Sequence of chain 5.A:
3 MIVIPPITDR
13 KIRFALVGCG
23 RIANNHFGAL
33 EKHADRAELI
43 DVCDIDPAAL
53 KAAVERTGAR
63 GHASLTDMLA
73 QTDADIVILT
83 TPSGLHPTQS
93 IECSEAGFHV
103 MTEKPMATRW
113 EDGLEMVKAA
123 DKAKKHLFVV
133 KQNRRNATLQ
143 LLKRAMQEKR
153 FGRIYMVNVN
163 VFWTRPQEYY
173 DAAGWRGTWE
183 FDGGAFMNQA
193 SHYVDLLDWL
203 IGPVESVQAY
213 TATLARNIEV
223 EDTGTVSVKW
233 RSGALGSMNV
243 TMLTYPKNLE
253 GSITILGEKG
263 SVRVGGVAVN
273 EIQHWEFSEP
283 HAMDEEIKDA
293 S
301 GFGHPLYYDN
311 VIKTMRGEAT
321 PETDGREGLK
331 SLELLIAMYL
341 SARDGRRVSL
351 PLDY

Binding-site contacts:
Ligand atom O4C contacts residue ARG167 of chain 5.A at 3.2 Å.
Ligand atom C8' contacts residue HIS194 of chain 5.A at 3.7 Å.
Ligand atom O3' contacts residue LYS106 of chain 5.A at 3.0 Å (salt-bridge).
Ligand atom C1' contacts residue ARG167 of chain 5.A at 3.7 Å.
Ligand atom C4 contacts residue THR166 of chain 5.A at 3.7 Å.
Ligand atom O'P contacts residue GLN191 of chain 5.A at 3.4 Å.
Ligand atom O'P contacts residue TYR171 of chain 5.A at 3.2 Å (h-bond).
Ligand atom C8' contacts residue ASN135 of chain 5.A at 3.5 Å.
Ligand atom O3' contacts residue GLN191 of chain 5.A at 3.3 Å (h-bond).
Ligand atom C1C contacts residue ARG167 of chain 5.A at 3.8 Å.
Ligand atom C4' contacts residue LYS106 of chain 5.A at 3.8 Å.
Ligand atom N1 contacts residue THR166 of chain 5.A at 3.2 Å (h-bond).
Ligand atom O'Q contacts residue TYR171 of chain 5.A at 2.7 Å (h-bond).
Ligand atom O4' contacts residue LYS106 of chain 5.A at 3.0 Å (salt-bridge).
Ligand atom O'Q contacts residue ASN190 of chain 5.A at 3.8 Å.
Ligand atom O3' contacts residue HIS194 of chain 5.A at 3.3 Å.
Ligand atom C6' contacts residue ARG167 of chain 5.A at 3.8 Å.
Ligand atom C2 contacts residue THR166 of chain 5.A at 3.0 Å.
Ligand atom O7' contacts residue HIS194 of chain 5.A at 3.5 Å.
Ligand atom C7' contacts residue HIS194 of chain 5.A at 3.4 Å.
Ligand atom C4 contacts residue ASN250 of chain 5.A at 3.4 Å.
Ligand atom O4 contacts residue LYS249 of chain 5.A at 3.4 Å.
Ligand atom O7' contacts residue TRP165 of chain 5.A at 3.3 Å.
Ligand atom C6 contacts residue THR166 of chain 5.A at 3.6 Å.
Ligand atom O4 contacts residue ASN250 of chain 5.A at 2.9 Å (h-bond).
Ligand atom O5' contacts residue ARG167 of chain 5.A at 2.8 Å (salt-bridge).
Ligand atom C4' contacts residue ASN190 of chain 5.A at 3.5 Å.
Ligand atom O2 contacts residue THR166 of chain 5.A at 3.4 Å (h-bond).
Ligand atom C5' contacts residue ARG167 of chain 5.A at 3.9 Å.
Ligand atom C6' contacts residue TYR171 of chain 5.A at 3.3 Å (hydrophobic).
Ligand atom O2 contacts residue PRO168 of chain 5.A at 3.2 Å.
Ligand atom N2' contacts residue HIS194 of chain 5.A at 3.9 Å.
Ligand atom C1C contacts residue THR166 of chain 5.A at 3.8 Å.
Ligand atom O4' contacts residue ASN190 of chain 5.A at 2.6 Å (h-bond).
Ligand atom O'P contacts residue ARG167 of chain 5.A at 2.8 Å (salt-bridge).
Ligand atom O5C contacts residue ARG167 of chain 5.A at 3.8 Å.
Ligand atom C3' contacts residue LYS106 of chain 5.A at 3.8 Å.
Ligand atom C6 contacts residue ARG167 of chain 5.A at 3.5 Å.
Ligand atom C5 contacts residue ASN250 of chain 5.A at 3.2 Å.
Ligand atom N3 contacts residue THR166 of chain 5.A at 3.3 Å (h-bond).

This small molecule binds to this protein.
Small molecule (SMILES): CC(=O)N[C@H]1[C@@H](O[P](=O)(O)O[P](=O)(O)OC[C@H]2O[C@@H](n3ccc(=O)[nH]c3=O)[C@H](O)[C@@H]2O)O[C@H](C(=O)O)[C@@H](O)[C@@H]1O